Binding-site contacts:
Ligand atom CB contacts residue GLY111 of chain 2.B at 3.4 Å.
Ligand atom OXT contacts residue GLY111 of chain 2.B at 2.9 Å (h-bond).
Ligand atom O3 contacts residue ALA112 of chain 2.B at 3.6 Å.
Ligand atom OP2 contacts residue GLY232 of chain 2.B at 2.9 Å (h-bond).
Ligand atom C6 contacts residue CYS230 of chain 2.B at 3.6 Å (hydrophobic).
Ligand atom OXT contacts residue THR110 of chain 2.B at 2.6 Å (h-bond).
Ligand atom N contacts residue LYS87 of chain 2.B at 3.4 Å.
Ligand atom OP1 contacts residue ASN236 of chain 2.B at 2.8 Å (h-bond).
Ligand atom OP3 contacts residue GLY234 of chain 2.B at 3.5 Å (h-bond).
Ligand atom CB contacts residue GLY303 of chain 2.B at 3.4 Å.
Ligand atom OP3 contacts residue SER235 of chain 2.B at 2.6 Å (h-bond).
Ligand atom O contacts residue GLY113 of chain 2.B at 3.3 Å (h-bond).
Ligand atom O contacts residue THR110 of chain 2.B at 3.4 Å (h-bond).
Ligand atom CA contacts residue ALA112 of chain 2.B at 3.4 Å (hydrophobic).
Ligand atom C contacts residue HIS115 of chain 2.B at 3.6 Å.
Ligand atom C6 contacts residue SER377 of chain 2.B at 3.4 Å.
Ligand atom OP2 contacts residue GLY233 of chain 2.B at 3.4 Å (h-bond).
Ligand atom OP1 contacts residue SER235 of chain 2.B at 3.2 Å (h-bond).
Ligand atom CB contacts residue ALA112 of chain 2.B at 3.4 Å (hydrophobic).
Ligand atom C4A contacts residue LYS87 of chain 2.B at 3.5 Å.
Ligand atom N1 contacts residue SER377 of chain 2.B at 2.6 Å (h-bond).
Ligand atom C6 contacts residue GLU350 of chain 2.B at 3.6 Å.
Ligand atom C contacts residue THR110 of chain 2.B at 3.3 Å.
Ligand atom N1 contacts residue GLU350 of chain 2.B at 3.5 Å.
Ligand atom OXT contacts residue HIS115 of chain 2.B at 3.3 Å.
Ligand atom OP2 contacts residue SER235 of chain 2.B at 3.5 Å (h-bond).
Ligand atom OP3 contacts residue LYS87 of chain 2.B at 3.1 Å (salt-bridge).
Ligand atom C5A contacts residue GLY303 of chain 2.B at 3.6 Å.
Ligand atom P contacts residue SER235 of chain 2.B at 3.4 Å.
Ligand atom OP3 contacts residue THR190 of chain 2.B at 2.6 Å (h-bond).
Ligand atom C contacts residue ALA112 of chain 2.B at 3.4 Å (hydrophobic).
Ligand atom O contacts residue HIS115 of chain 2.B at 2.8 Å (h-bond).
Ligand atom OP2 contacts residue GLY234 of chain 2.B at 2.8 Å (h-bond).
Ligand atom O3 contacts residue GLN114 of chain 2.B at 3.5 Å.
Ligand atom C contacts residue GLY111 of chain 2.B at 3.5 Å.
Ligand atom N contacts residue ALA112 of chain 2.B at 3.6 Å.
Ligand atom OP4 contacts residue LYS87 of chain 2.B at 3.4 Å (salt-bridge).
Ligand atom OP1 contacts residue HIS86 of chain 2.B at 3.1 Å (h-bond).
Ligand atom O contacts residue GLN114 of chain 2.B at 2.7 Å (h-bond).
Ligand atom C4A contacts residue GLY303 of chain 2.B at 3.5 Å.

Sequence of chain 2.B:
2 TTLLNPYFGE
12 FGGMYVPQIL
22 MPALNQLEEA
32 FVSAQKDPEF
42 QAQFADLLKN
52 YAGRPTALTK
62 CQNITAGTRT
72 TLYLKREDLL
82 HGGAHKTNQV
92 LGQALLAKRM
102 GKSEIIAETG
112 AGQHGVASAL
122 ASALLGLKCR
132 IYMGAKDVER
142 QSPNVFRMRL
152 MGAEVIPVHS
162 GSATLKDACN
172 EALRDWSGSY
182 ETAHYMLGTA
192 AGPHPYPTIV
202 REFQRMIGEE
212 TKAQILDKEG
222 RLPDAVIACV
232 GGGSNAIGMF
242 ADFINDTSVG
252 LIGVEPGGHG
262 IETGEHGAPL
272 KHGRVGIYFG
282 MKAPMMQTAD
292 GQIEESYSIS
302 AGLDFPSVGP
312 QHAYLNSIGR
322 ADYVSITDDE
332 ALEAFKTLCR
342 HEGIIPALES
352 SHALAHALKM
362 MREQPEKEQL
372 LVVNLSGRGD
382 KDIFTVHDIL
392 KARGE

This protein binds this small molecule.
Small molecule (SMILES): C=C(/N=C/c1c(COP(=O)(O)O)cnc(C)c1O)C(=O)O